Sequence of chain 1.D:
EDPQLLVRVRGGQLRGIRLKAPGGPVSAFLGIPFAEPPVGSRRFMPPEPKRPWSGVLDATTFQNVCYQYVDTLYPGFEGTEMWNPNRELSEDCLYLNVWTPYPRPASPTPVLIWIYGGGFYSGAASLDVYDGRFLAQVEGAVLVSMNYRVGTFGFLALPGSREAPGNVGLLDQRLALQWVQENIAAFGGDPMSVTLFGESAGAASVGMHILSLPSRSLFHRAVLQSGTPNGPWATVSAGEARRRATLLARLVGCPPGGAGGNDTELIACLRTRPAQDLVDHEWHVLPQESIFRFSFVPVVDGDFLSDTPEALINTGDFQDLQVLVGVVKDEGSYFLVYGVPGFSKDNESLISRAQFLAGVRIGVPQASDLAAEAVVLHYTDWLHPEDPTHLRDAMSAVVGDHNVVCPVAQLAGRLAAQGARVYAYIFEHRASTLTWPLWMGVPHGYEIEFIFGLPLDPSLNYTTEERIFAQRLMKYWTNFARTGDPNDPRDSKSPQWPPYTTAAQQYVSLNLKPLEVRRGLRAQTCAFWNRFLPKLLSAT

Binding-site contacts:
Ligand atom C3 contacts residue GLY345 of chain 1.D at 4.2 Å.
Ligand atom O5 contacts residue ASN350 of chain 1.D at 2.4 Å (h-bond).
Ligand atom C1 contacts residue SER347 of chain 1.D at 3.9 Å.
Ligand atom O7 contacts residue ASN350 of chain 1.D at 3.9 Å.
Ligand atom C5 contacts residue SER347 of chain 1.D at 4.0 Å.
Ligand atom C5 contacts residue ASN350 of chain 1.D at 3.7 Å.
Ligand atom N2 contacts residue GLY345 of chain 1.D at 4.3 Å.
Ligand atom C3 contacts residue ASN350 of chain 1.D at 3.8 Å.
Ligand atom C7 contacts residue ASN350 of chain 1.D at 3.3 Å.
Ligand atom C1 contacts residue ASN350 of chain 1.D at 1.4 Å.
Ligand atom C8 contacts residue ASN350 of chain 1.D at 3.7 Å.
Ligand atom O5 contacts residue SER347 of chain 1.D at 3.5 Å.
Ligand atom C6 contacts residue SER347 of chain 1.D at 4.5 Å.
Ligand atom N2 contacts residue ASN350 of chain 1.D at 2.9 Å (h-bond).
Ligand atom C2 contacts residue ASN350 of chain 1.D at 2.4 Å.
Ligand atom C4 contacts residue ASN350 of chain 1.D at 4.2 Å.
Ligand atom C1 contacts residue GLY345 of chain 1.D at 4.5 Å.

This protein binds this small molecule.
Small molecule (SMILES): CC(=O)N[C@@H]1[C@@H](O)[C@H](O)[C@@H](CO)O[C@H]1O